Sequence of chain 1.B:
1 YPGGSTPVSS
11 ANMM

Sequence of chain 1.A:
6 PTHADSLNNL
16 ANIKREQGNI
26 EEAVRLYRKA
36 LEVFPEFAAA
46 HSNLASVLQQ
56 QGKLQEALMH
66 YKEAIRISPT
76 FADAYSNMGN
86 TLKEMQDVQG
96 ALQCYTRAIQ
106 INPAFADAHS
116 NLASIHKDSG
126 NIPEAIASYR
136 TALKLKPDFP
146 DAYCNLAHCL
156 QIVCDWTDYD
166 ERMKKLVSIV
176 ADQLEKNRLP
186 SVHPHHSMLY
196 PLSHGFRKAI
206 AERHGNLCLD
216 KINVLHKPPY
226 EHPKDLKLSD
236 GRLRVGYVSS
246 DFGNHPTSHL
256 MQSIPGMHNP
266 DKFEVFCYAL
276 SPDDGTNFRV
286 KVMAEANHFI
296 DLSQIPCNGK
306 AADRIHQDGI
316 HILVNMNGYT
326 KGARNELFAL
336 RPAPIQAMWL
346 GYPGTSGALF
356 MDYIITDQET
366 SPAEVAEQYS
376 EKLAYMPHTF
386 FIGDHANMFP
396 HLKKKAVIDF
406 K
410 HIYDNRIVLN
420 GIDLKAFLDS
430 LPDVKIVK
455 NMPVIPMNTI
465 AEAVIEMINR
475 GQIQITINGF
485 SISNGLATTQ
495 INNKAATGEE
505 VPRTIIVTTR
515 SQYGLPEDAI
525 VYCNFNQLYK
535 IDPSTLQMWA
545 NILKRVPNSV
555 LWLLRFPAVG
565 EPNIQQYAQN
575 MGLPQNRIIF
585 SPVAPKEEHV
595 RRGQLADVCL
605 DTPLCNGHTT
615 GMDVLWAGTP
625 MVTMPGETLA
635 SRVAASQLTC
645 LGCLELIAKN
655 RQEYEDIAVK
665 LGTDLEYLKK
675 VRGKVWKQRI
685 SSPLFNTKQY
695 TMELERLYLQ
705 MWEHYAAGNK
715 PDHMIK

Binding-site contacts:
Ligand atom C3 contacts residue HIS612 of chain 1.A at 3.5 Å.
Ligand atom C1 contacts residue UDP1 of chain 1.E at 3.4 Å.
Ligand atom S5 contacts residue SER9 of chain 1.B at 2.2 Å (h-bond).
Ligand atom S5 contacts residue HIS250 of chain 1.A at 4.1 Å.
Ligand atom C8 contacts residue UDP1 of chain 1.E at 3.5 Å.
Ligand atom C6 contacts residue LEU345 of chain 1.A at 4.1 Å (hydrophobic).
Ligand atom C6 contacts residue LEU255 of chain 1.A at 3.5 Å (hydrophobic).
Ligand atom C8 contacts residue CYS609 of chain 1.A at 4.0 Å (hydrophobic).
Ligand atom O4 contacts residue PHE386 of chain 1.A at 3.3 Å.
Ligand atom C2 contacts residue SER9 of chain 1.B at 2.5 Å.
Ligand atom N2 contacts residue SER9 of chain 1.B at 3.2 Å (h-bond).
Ligand atom C5 contacts residue UDP1 of chain 1.E at 4.0 Å.
Ligand atom O3 contacts residue HIS612 of chain 1.A at 2.7 Å (h-bond).
Ligand atom C8 contacts residue TYR533 of chain 1.A at 3.3 Å (hydrophobic).
Ligand atom N2 contacts residue UDP1 of chain 1.E at 3.0 Å (h-bond).
Ligand atom O7 contacts residue PRO348 of chain 1.A at 3.4 Å.
Ligand atom C7 contacts residue UDP1 of chain 1.E at 3.7 Å.
Ligand atom C8 contacts residue MET193 of chain 1.A at 3.7 Å (hydrophobic).
Ligand atom C7 contacts residue PRO348 of chain 1.A at 3.9 Å (hydrophobic).
Ligand atom C3 contacts residue UDP1 of chain 1.E at 3.5 Å.
Ligand atom C7 contacts residue SER9 of chain 1.B at 3.5 Å.
Ligand atom O3 contacts residue PRO348 of chain 1.A at 3.6 Å.
Ligand atom O6 contacts residue THR252 of chain 1.A at 3.0 Å (h-bond).
Ligand atom C1 contacts residue SER9 of chain 1.B at 1.4 Å.
Ligand atom O6 contacts residue LEU345 of chain 1.A at 3.3 Å (h-bond).
Ligand atom C4 contacts residue LEU345 of chain 1.A at 3.3 Å (hydrophobic).
Ligand atom C4 contacts residue SER9 of chain 1.B at 4.0 Å.
Ligand atom C2 contacts residue UDP1 of chain 1.E at 3.6 Å.
Ligand atom O4 contacts residue LEU345 of chain 1.A at 2.7 Å (h-bond).
Ligand atom C3 contacts residue SER9 of chain 1.B at 3.7 Å.
Ligand atom C7 contacts residue HIS190 of chain 1.A at 3.6 Å.
Ligand atom C5 contacts residue THR613 of chain 1.A at 3.5 Å.
Ligand atom O7 contacts residue HIS190 of chain 1.A at 2.7 Å (h-bond).
Ligand atom N2 contacts residue HIS612 of chain 1.A at 3.8 Å.
Ligand atom S5 contacts residue PRO251 of chain 1.A at 3.8 Å.
Ligand atom O7 contacts residue SER9 of chain 1.B at 3.5 Å.
Ligand atom C8 contacts residue HIS190 of chain 1.A at 4.0 Å.
Ligand atom C6 contacts residue THR252 of chain 1.A at 3.6 Å.
Ligand atom C5 contacts residue SER9 of chain 1.B at 3.8 Å.
Ligand atom O6 contacts residue GLY346 of chain 1.A at 3.2 Å.

The small molecule below binds the protein below.
Small molecule (SMILES): CC(=O)NC1C(O)SC(CO)C(O)C1O